Binding-site contacts:
Ligand atom CD2 contacts residue GLU894 of chain 4.Q at 3.7 Å.
Ligand atom CE1 contacts residue LEU620 of chain 4.Q at 3.5 Å (hydrophobic).
Ligand atom ND1 contacts residue LEU620 of chain 4.Q at 3.0 Å.
Ligand atom CD contacts residue PHE896 of chain 4.Q at 4.1 Å (hydrophobic).
Ligand atom CA contacts residue ARG649 of chain 4.Q at 3.4 Å.
Ligand atom CG contacts residue GLU894 of chain 4.Q at 3.9 Å.
Ligand atom O contacts residue ARG649 of chain 4.Q at 3.9 Å.
Ligand atom C contacts residue TYR619 of chain 4.Q at 3.1 Å (hydrophobic).
Ligand atom CG contacts residue TYR619 of chain 4.Q at 3.8 Å (hydrophobic).
Ligand atom CE1 contacts residue MET843 of chain 4.Q at 3.6 Å (hydrophobic).
Ligand atom O contacts residue TYR619 of chain 4.Q at 2.6 Å.
Ligand atom NE2 contacts residue GLU894 of chain 4.Q at 4.1 Å.
Ligand atom CA contacts residue TYR619 of chain 4.Q at 3.9 Å (hydrophobic).
Ligand atom N contacts residue TYR619 of chain 4.Q at 3.6 Å.
Ligand atom CB contacts residue GLU894 of chain 4.Q at 3.5 Å.
Ligand atom CB contacts residue TYR619 of chain 4.Q at 3.8 Å (hydrophobic).
Ligand atom CA contacts residue TYR619 of chain 4.Q at 3.8 Å (hydrophobic).
Ligand atom N contacts residue ASN617 of chain 4.Q at 3.6 Å.
Ligand atom CG contacts residue PHE896 of chain 4.Q at 3.0 Å (hydrophobic).
Ligand atom CD contacts residue ASP897 of chain 4.Q at 3.5 Å.
Ligand atom CB contacts residue ALA857 of chain 4.Q at 3.9 Å (hydrophobic).
Ligand atom CG contacts residue ARG46 of chain 4.S at 3.9 Å.
Ligand atom CD contacts residue ASN617 of chain 4.Q at 3.2 Å.
Ligand atom CD contacts residue CYS621 of chain 4.Q at 3.6 Å (hydrophobic).
Ligand atom CB contacts residue ARG649 of chain 4.Q at 3.6 Å.
Ligand atom CB contacts residue TYR619 of chain 4.Q at 3.0 Å (hydrophobic).
Ligand atom CD2 contacts residue ARG845 of chain 4.Q at 3.5 Å.
Ligand atom CE1 contacts residue LEU348 of chain 4.Q at 3.9 Å (hydrophobic).
Ligand atom CG contacts residue ASN617 of chain 4.Q at 4.1 Å.
Ligand atom CB contacts residue ARG649 of chain 4.Q at 4.1 Å.
Ligand atom CA contacts residue CYS621 of chain 4.Q at 3.7 Å (hydrophobic).
Ligand atom CD contacts residue ARG46 of chain 4.S at 4.1 Å.
Ligand atom N contacts residue TYR619 of chain 4.Q at 3.5 Å (h-bond).
Ligand atom N contacts residue ARG649 of chain 4.Q at 4.1 Å.
Ligand atom N contacts residue ASP618 of chain 4.Q at 3.9 Å.
Ligand atom C contacts residue ARG845 of chain 4.Q at 3.6 Å.
Ligand atom O contacts residue ARG845 of chain 4.Q at 3.8 Å.
Ligand atom CB contacts residue PHE896 of chain 4.Q at 3.3 Å (hydrophobic).
Ligand atom O contacts residue ALA857 of chain 4.Q at 4.0 Å.
Ligand atom N contacts residue CYS621 of chain 4.Q at 2.8 Å (h-bond).

A protein and the small-molecule ligand that binds it are described below.
Small molecule (SMILES): NC(N)=NCCC[C@H](NC(=O)[C@@H]1CCCN1)C(=O)N[C@H](C=O)Cc1cnc[nH]1

Sequence of chain 4.Q:
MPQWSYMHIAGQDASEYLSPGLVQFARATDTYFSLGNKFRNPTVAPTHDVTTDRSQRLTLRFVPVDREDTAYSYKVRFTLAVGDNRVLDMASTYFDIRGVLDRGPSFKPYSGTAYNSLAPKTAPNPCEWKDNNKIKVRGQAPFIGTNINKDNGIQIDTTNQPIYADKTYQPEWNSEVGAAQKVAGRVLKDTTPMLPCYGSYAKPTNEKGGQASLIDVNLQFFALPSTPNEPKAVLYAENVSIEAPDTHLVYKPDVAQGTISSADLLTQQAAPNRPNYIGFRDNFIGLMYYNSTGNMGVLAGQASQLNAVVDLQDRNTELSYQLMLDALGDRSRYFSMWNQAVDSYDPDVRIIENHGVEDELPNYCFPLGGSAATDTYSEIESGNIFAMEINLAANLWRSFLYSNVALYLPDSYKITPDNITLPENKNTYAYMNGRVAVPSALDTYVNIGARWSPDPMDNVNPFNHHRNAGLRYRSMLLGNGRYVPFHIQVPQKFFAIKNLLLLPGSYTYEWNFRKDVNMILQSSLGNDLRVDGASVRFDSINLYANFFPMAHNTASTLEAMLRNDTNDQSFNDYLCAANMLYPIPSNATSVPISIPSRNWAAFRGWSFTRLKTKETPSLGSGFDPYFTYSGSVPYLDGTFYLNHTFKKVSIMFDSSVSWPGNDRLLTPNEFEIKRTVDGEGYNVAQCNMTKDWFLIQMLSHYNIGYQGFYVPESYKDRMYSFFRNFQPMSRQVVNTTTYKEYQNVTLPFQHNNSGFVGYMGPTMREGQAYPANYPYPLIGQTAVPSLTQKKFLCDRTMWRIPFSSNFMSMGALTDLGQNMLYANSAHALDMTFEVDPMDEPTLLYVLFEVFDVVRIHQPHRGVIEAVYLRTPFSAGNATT

Sequence of chain 4.S:
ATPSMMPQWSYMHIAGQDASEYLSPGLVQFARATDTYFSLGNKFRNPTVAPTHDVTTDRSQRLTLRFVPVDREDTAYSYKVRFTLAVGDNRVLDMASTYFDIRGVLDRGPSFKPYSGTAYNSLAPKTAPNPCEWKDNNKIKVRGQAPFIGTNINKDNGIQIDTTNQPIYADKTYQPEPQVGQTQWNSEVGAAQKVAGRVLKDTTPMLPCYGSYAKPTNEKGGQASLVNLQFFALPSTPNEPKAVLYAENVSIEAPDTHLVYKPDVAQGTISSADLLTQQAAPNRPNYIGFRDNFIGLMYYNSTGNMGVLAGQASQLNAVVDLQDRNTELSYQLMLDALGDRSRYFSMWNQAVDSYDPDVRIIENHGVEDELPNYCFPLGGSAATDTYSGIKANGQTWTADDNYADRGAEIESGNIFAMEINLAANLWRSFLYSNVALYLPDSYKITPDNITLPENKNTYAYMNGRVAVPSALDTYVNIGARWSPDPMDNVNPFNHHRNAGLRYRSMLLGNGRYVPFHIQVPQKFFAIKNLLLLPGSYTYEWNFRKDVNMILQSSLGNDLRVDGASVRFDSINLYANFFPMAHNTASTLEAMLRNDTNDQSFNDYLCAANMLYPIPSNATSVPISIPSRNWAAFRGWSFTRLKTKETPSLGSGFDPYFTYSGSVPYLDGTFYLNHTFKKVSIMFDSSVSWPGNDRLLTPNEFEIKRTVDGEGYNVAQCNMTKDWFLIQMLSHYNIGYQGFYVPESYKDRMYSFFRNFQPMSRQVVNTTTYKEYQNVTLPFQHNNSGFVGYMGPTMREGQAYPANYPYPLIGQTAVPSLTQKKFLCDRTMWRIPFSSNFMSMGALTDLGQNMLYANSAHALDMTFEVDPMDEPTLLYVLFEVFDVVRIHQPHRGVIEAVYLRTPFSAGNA